Sequence of chain 1.A:
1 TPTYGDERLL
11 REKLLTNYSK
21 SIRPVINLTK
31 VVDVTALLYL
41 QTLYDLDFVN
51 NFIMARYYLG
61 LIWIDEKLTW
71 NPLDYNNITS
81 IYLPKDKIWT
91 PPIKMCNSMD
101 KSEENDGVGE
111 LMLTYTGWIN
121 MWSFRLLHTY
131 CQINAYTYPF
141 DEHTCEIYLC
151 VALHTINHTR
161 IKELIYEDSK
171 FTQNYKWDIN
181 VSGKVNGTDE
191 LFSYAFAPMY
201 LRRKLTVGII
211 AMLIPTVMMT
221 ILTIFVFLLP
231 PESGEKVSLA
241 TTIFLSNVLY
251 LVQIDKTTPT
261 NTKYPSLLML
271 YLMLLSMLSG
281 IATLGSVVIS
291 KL

Binding-site contacts:
Ligand atom N2 contacts residue ASN77 of chain 1.A at 2.9 Å (h-bond).
Ligand atom C5 contacts residue ASN77 of chain 1.A at 3.6 Å.
Ligand atom C2 contacts residue ASN77 of chain 1.A at 2.4 Å.
Ligand atom C4 contacts residue ASN77 of chain 1.A at 4.2 Å.
Ligand atom O7 contacts residue ASN77 of chain 1.A at 2.9 Å (h-bond).
Ligand atom C8 contacts residue ASN77 of chain 1.A at 4.3 Å.
Ligand atom O5 contacts residue ASN77 of chain 1.A at 2.3 Å (h-bond).
Ligand atom C3 contacts residue ASN77 of chain 1.A at 3.8 Å.
Ligand atom C1 contacts residue ASN77 of chain 1.A at 1.4 Å.
Ligand atom C7 contacts residue ASN77 of chain 1.A at 3.1 Å.

A protein and the small-molecule ligand that binds it are described below.
Small molecule (SMILES): CC(=O)N[C@@H]1[C@@H](O)[C@H](O)[C@@H](CO)O[C@H]1O